Sequence of chain 17.A:
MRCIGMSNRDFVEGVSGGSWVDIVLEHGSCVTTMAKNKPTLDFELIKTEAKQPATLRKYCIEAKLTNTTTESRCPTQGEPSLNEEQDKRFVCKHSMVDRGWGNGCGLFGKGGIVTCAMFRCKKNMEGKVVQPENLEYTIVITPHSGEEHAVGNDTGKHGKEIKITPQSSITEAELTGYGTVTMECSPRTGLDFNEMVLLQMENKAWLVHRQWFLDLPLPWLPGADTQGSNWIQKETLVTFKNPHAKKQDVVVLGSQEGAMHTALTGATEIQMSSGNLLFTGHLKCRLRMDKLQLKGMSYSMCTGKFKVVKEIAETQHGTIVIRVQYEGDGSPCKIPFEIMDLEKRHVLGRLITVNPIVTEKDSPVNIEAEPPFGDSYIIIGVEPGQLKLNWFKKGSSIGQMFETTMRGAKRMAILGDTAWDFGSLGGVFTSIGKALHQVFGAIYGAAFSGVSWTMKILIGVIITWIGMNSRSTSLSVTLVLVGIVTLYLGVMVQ

This small molecule binds to this protein.
Small molecule (SMILES): CC(=O)N[C@@H]1[C@@H](O)[C@H](O)[C@@H](CO)O[C@H]1O

Binding-site contacts:
Ligand atom C7 contacts residue ASN67 of chain 17.A at 3.2 Å.
Ligand atom O7 contacts residue MET118 of chain 17.A at 3.5 Å.
Ligand atom N2 contacts residue ASN67 of chain 17.A at 2.9 Å (h-bond).
Ligand atom C1 contacts residue ASN67 of chain 17.A at 1.4 Å.
Ligand atom C8 contacts residue MET118 of chain 17.A at 3.8 Å (hydrophobic).
Ligand atom C8 contacts residue ASN67 of chain 17.A at 4.0 Å.
Ligand atom C4 contacts residue ASN67 of chain 17.A at 4.2 Å.
Ligand atom C3 contacts residue ASN67 of chain 17.A at 3.8 Å.
Ligand atom C2 contacts residue ASN67 of chain 17.A at 2.5 Å.
Ligand atom C7 contacts residue MET118 of chain 17.A at 4.0 Å (hydrophobic).
Ligand atom C8 contacts residue PHE90 of chain 17.A at 4.0 Å (hydrophobic).
Ligand atom O5 contacts residue ASN67 of chain 17.A at 2.4 Å (h-bond).
Ligand atom O7 contacts residue ASN67 of chain 17.A at 3.0 Å (h-bond).
Ligand atom C5 contacts residue ASN67 of chain 17.A at 3.7 Å.